Sequence of chain 3.B:
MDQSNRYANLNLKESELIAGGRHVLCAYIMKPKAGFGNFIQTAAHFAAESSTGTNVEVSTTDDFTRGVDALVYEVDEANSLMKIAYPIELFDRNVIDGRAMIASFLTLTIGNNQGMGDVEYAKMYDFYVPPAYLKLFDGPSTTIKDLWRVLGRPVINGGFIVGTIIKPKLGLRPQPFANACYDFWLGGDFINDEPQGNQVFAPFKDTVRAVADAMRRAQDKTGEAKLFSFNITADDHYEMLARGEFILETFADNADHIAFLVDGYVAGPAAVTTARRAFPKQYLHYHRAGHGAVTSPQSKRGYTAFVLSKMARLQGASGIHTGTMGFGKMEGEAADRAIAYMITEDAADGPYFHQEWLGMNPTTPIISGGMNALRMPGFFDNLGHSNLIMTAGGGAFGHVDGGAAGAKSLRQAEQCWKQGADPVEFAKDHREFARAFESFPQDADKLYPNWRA

The protein below binds the small molecule below.
Small molecule (SMILES): O=C(O)[C@@](O)(COP(=O)(O)O)[C@H](O)[C@H](O)COP(=O)(O)O

Binding-site contacts:
Ligand atom O5 contacts residue MET351 of chain 3.A at 3.5 Å.
Ligand atom O4P contacts residue ARG309 of chain 3.A at 2.9 Å (salt-bridge).
Ligand atom O6 contacts residue LYS187 of chain 3.A at 3.1 Å (salt-bridge).
Ligand atom O6 contacts residue LYS189 of chain 3.A at 2.7 Å (salt-bridge).
Ligand atom O3P contacts residue LYS187 of chain 3.A at 3.4 Å.
Ligand atom O5P contacts residue ARG309 of chain 3.A at 3.0 Å (salt-bridge).
Ligand atom O1 contacts residue LYS187 of chain 3.A at 3.0 Å (salt-bridge).
Ligand atom O3 contacts residue GLU215 of chain 3.A at 3.0 Å (salt-bridge).
Ligand atom C3 contacts residue MG1 of chain 3.D at 3.0 Å.
Ligand atom O3P contacts residue GLY415 of chain 3.A at 2.8 Å (h-bond).
Ligand atom O7 contacts residue GLU69 of chain 3.B at 3.4 Å (salt-bridge).
Ligand atom C contacts residue LYS187 of chain 3.A at 3.3 Å.
Ligand atom O3P contacts residue THR74 of chain 3.B at 2.5 Å (h-bond).
Ligand atom O2P contacts residue GLY414 of chain 3.A at 2.9 Å (h-bond).
Ligand atom O1P contacts residue GLY391 of chain 3.A at 2.9 Å (h-bond).
Ligand atom O3 contacts residue ASN132 of chain 3.B at 3.0 Å (h-bond).
Ligand atom O6P contacts residue HIS342 of chain 3.A at 2.9 Å (h-bond).
Ligand atom O2 contacts residue MG1 of chain 3.D at 2.2 Å.
Ligand atom O3 contacts residue MG1 of chain 3.D at 2.2 Å.
Ligand atom O3 contacts residue HIS308 of chain 3.A at 2.7 Å (h-bond).
Ligand atom P1 contacts residue THR74 of chain 3.B at 3.4 Å.
Ligand atom O3 contacts residue KCX212 of chain 3.A at 3.0 Å (h-bond).
Ligand atom C3 contacts residue KCX212 of chain 3.A at 3.1 Å.
Ligand atom O4 contacts residue SER389 of chain 3.A at 3.0 Å (h-bond).
Ligand atom O7 contacts residue LYS350 of chain 3.A at 2.9 Å (salt-bridge).
Ligand atom O4 contacts residue GLY390 of chain 3.A at 3.0 Å (h-bond).
Ligand atom O2 contacts residue LYS187 of chain 3.A at 3.0 Å (salt-bridge).
Ligand atom O6 contacts residue GLU215 of chain 3.A at 3.2 Å (salt-bridge).
Ligand atom O6 contacts residue ASP214 of chain 3.A at 3.0 Å (salt-bridge).
Ligand atom O1P contacts residue THR74 of chain 3.B at 3.1 Å (h-bond).
Ligand atom O2 contacts residue KCX212 of chain 3.A at 3.0 Å (h-bond).
Ligand atom O6P contacts residue SER389 of chain 3.A at 3.1 Å (h-bond).
Ligand atom O6 contacts residue MG1 of chain 3.D at 2.0 Å.
Ligand atom C contacts residue MG1 of chain 3.D at 2.8 Å.
Ligand atom O2 contacts residue ASP214 of chain 3.A at 3.3 Å (salt-bridge).
Ligand atom O2 contacts residue ILE185 of chain 3.A at 3.4 Å.
Ligand atom C contacts residue ASN132 of chain 3.B at 3.3 Å.
Ligand atom O6 contacts residue ASN132 of chain 3.B at 3.0 Å (h-bond).
Ligand atom O1P contacts residue LYS350 of chain 3.A at 2.8 Å (salt-bridge).
Ligand atom C2 contacts residue MG1 of chain 3.D at 2.8 Å.

Sequence of chain 3.A:
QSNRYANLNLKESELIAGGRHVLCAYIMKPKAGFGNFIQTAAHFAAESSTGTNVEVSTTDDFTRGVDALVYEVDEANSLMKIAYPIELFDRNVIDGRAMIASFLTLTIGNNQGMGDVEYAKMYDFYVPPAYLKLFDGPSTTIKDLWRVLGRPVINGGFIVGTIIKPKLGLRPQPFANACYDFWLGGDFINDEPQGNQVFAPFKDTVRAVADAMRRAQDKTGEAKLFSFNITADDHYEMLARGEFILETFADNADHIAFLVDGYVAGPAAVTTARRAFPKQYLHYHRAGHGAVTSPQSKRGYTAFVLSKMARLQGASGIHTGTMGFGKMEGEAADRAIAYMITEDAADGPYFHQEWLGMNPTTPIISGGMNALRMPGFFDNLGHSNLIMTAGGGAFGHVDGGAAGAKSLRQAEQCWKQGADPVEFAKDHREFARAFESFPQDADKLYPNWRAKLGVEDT